Sequence of chain 1.N:
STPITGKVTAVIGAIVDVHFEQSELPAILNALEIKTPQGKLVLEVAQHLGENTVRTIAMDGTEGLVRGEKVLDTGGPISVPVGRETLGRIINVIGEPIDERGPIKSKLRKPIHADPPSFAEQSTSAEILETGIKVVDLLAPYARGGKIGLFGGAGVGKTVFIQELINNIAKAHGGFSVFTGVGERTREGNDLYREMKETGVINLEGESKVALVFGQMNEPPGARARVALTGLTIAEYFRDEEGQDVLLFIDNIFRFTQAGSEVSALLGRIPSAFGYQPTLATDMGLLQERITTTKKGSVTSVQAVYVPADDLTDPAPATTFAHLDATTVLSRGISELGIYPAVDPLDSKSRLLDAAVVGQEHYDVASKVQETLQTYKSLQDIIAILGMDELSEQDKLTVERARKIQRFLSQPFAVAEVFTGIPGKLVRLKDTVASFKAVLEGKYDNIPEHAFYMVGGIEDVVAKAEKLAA

This protein binds this small molecule.
Small molecule (SMILES): Nc1ncnc2c1ncn2[C@@H]1O[C@H](CO[P](=O)(O)O[P](=O)(O)NP(=O)(O)O)[C@@H](O)[C@H]1O

Binding-site contacts:
Ligand atom PB contacts residue MG1 of chain 1.OA at 3.6 Å.
Ligand atom O2B contacts residue THR178 of chain 1.K at 2.4 Å (h-bond).
Ligand atom C8 contacts residue GLN434 of chain 1.K at 3.8 Å.
Ligand atom N6 contacts residue PRO365 of chain 1.K at 3.4 Å (h-bond).
Ligand atom O1G contacts residue LYS177 of chain 1.K at 3.5 Å (salt-bridge).
Ligand atom C4 contacts residue GLN434 of chain 1.K at 3.8 Å.
Ligand atom O3A contacts residue LYS177 of chain 1.K at 3.1 Å (salt-bridge).
Ligand atom O5' contacts residue GLY176 of chain 1.K at 3.4 Å (h-bond).
Ligand atom O1A contacts residue ALA179 of chain 1.K at 3.1 Å (h-bond).
Ligand atom C2' contacts residue GLN434 of chain 1.K at 3.4 Å.
Ligand atom N3B contacts residue GLN174 of chain 1.K at 3.1 Å.
Ligand atom C4' contacts residue PHE359 of chain 1.K at 3.9 Å (hydrophobic).
Ligand atom O2G contacts residue MG1 of chain 1.OA at 2.2 Å.
Ligand atom C2 contacts residue ARG364 of chain 1.K at 3.1 Å.
Ligand atom O3A contacts residue GLY176 of chain 1.K at 3.0 Å (h-bond).
Ligand atom N3 contacts residue ARG364 of chain 1.K at 3.8 Å.
Ligand atom PA contacts residue GLY176 of chain 1.K at 3.6 Å.
Ligand atom O3G contacts residue GLN174 of chain 1.K at 3.2 Å.
Ligand atom O1A contacts residue THR178 of chain 1.K at 3.7 Å.
Ligand atom O1B contacts residue GLN174 of chain 1.K at 3.5 Å (h-bond).
Ligand atom O1B contacts residue LYS177 of chain 1.K at 2.9 Å (salt-bridge).
Ligand atom N7 contacts residue ALA179 of chain 1.K at 3.4 Å.
Ligand atom O1G contacts residue GLN174 of chain 1.K at 3.2 Å (h-bond).
Ligand atom C6 contacts residue ARG364 of chain 1.K at 3.6 Å.
Ligand atom O4' contacts residue PHE359 of chain 1.K at 3.0 Å.
Ligand atom C8 contacts residue ALA179 of chain 1.K at 3.5 Å (hydrophobic).
Ligand atom O3A contacts residue THR178 of chain 1.K at 3.8 Å.
Ligand atom N6 contacts residue GLN432 of chain 1.K at 3.2 Å (h-bond).
Ligand atom O2B contacts residue MG1 of chain 1.OA at 2.2 Å.
Ligand atom PG contacts residue GLN174 of chain 1.K at 3.9 Å.
Ligand atom O1A contacts residue GLY176 of chain 1.K at 3.1 Å.
Ligand atom N1 contacts residue ARG364 of chain 1.K at 3.2 Å.
Ligand atom N6 contacts residue ARG364 of chain 1.K at 3.4 Å.
Ligand atom O1A contacts residue LYS177 of chain 1.K at 3.6 Å.
Ligand atom PG contacts residue MG1 of chain 1.OA at 3.5 Å.
Ligand atom O2' contacts residue GLN434 of chain 1.K at 3.0 Å (h-bond).
Ligand atom PB contacts residue THR178 of chain 1.K at 3.8 Å.
Ligand atom N9 contacts residue GLN434 of chain 1.K at 3.5 Å (h-bond).
Ligand atom O1B contacts residue THR175 of chain 1.K at 3.5 Å (h-bond).
Ligand atom O3A contacts residue THR175 of chain 1.K at 3.7 Å.

Sequence of chain 1.K:
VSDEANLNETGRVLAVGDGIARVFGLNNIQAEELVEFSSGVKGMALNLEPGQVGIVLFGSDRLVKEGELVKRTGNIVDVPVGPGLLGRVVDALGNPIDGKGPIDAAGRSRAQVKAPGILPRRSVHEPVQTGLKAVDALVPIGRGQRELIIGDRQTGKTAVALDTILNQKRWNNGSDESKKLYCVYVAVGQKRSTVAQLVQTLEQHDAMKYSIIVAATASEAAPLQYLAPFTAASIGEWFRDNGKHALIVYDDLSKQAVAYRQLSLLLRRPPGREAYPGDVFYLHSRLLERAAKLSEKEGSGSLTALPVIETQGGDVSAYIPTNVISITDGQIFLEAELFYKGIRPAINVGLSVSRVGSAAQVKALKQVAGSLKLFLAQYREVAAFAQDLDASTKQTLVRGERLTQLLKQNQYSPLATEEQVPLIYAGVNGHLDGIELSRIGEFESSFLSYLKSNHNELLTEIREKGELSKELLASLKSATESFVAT